Sequence of chain 1.B:
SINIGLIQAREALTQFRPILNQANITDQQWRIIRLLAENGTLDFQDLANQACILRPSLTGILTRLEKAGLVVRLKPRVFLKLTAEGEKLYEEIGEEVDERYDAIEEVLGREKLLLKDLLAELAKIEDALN

Sequence of chain 1.A:
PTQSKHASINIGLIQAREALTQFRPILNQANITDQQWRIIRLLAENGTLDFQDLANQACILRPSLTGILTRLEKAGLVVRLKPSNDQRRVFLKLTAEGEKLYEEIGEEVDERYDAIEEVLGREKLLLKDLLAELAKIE

Binding-site contacts:
Ligand atom C2 contacts residue PHE25 of chain 1.B at 3.7 Å (hydrophobic).
Ligand atom C3 contacts residue PHE25 of chain 1.B at 4.0 Å (hydrophobic).
Ligand atom C5 contacts residue MSE22 of chain 1.B at 3.7 Å.
Ligand atom C1 contacts residue PHE25 of chain 1.B at 3.5 Å (hydrophobic).
Ligand atom C3 contacts residue LEU29 of chain 1.B at 3.6 Å (hydrophobic).
Ligand atom C8 contacts residue ARG43 of chain 1.B at 3.5 Å.
Ligand atom C5 contacts residue ASN11 of chain 1.A at 3.4 Å.
Ligand atom O2 contacts residue ARG43 of chain 1.B at 3.8 Å.
Ligand atom O1 contacts residue SER9 of chain 1.A at 3.6 Å.
Ligand atom C6 contacts residue LEU21 of chain 1.B at 4.2 Å (hydrophobic).
Ligand atom C1 contacts residue ASN11 of chain 1.A at 4.2 Å.
Ligand atom O2 contacts residue ASN11 of chain 1.A at 3.2 Å.
Ligand atom C8 contacts residue TYR115 of chain 1.B at 3.4 Å (hydrophobic).
Ligand atom C3 contacts residue ASP36 of chain 1.B at 3.5 Å.
Ligand atom C6 contacts residue PHE25 of chain 1.B at 3.4 Å (hydrophobic).
Ligand atom C8 contacts residue TRP39 of chain 1.B at 3.8 Å (hydrophobic).
Ligand atom C2 contacts residue LEU29 of chain 1.B at 3.9 Å (hydrophobic).
Ligand atom O1 contacts residue ARG43 of chain 1.B at 2.8 Å (salt-bridge).
Ligand atom C8 contacts residue ASN11 of chain 1.A at 4.1 Å.
Ligand atom O4 contacts residue MSE22 of chain 1.B at 3.2 Å.
Ligand atom C7 contacts residue TYR115 of chain 1.B at 3.8 Å (hydrophobic).
Ligand atom C8 contacts residue SER9 of chain 1.A at 3.6 Å.
Ligand atom O2 contacts residue TYR115 of chain 1.B at 2.5 Å (h-bond).
Ligand atom C3 contacts residue ASN11 of chain 1.A at 4.1 Å.
Ligand atom C7 contacts residue TRP39 of chain 1.B at 4.1 Å (hydrophobic).
Ligand atom C4 contacts residue ASP36 of chain 1.B at 3.7 Å.
Ligand atom C2 contacts residue TRP39 of chain 1.B at 3.7 Å (hydrophobic).
Ligand atom O4 contacts residue ASP36 of chain 1.B at 3.5 Å.
Ligand atom C8 contacts residue VAL111 of chain 1.B at 4.1 Å (hydrophobic).
Ligand atom O1 contacts residue VAL111 of chain 1.B at 4.0 Å.
Ligand atom C7 contacts residue PHE25 of chain 1.B at 3.5 Å (hydrophobic).
Ligand atom C4 contacts residue MSE22 of chain 1.B at 3.8 Å.
Ligand atom O4 contacts residue ASN11 of chain 1.A at 4.2 Å.
Ligand atom O2 contacts residue SER9 of chain 1.A at 2.8 Å (h-bond).
Ligand atom C4 contacts residue ASN11 of chain 1.A at 3.7 Å.
Ligand atom C6 contacts residue ASN11 of chain 1.A at 3.5 Å.
Ligand atom O2 contacts residue ILE10 of chain 1.A at 4.2 Å.
Ligand atom C5 contacts residue LEU21 of chain 1.B at 3.9 Å (hydrophobic).
Ligand atom O1 contacts residue TRP39 of chain 1.B at 2.8 Å (h-bond).
Ligand atom C7 contacts residue VAL111 of chain 1.B at 3.8 Å (hydrophobic).

A protein and the small-molecule ligand that binds it are described below.
Small molecule (SMILES): O=C(O)Cc1ccc(O)cc1